Sequence of chain 1.A:
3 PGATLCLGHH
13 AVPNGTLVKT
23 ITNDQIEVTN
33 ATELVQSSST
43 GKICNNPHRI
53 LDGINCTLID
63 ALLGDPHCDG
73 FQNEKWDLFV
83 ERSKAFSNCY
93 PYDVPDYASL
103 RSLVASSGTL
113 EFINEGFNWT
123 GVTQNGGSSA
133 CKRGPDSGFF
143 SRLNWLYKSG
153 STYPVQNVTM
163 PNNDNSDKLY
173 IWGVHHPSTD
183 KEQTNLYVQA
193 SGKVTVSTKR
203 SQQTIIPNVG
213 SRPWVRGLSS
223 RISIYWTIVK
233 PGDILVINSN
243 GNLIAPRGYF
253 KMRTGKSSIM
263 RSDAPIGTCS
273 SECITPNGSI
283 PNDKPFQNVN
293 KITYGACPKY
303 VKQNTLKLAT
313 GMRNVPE

Sequence of chain 3.A:
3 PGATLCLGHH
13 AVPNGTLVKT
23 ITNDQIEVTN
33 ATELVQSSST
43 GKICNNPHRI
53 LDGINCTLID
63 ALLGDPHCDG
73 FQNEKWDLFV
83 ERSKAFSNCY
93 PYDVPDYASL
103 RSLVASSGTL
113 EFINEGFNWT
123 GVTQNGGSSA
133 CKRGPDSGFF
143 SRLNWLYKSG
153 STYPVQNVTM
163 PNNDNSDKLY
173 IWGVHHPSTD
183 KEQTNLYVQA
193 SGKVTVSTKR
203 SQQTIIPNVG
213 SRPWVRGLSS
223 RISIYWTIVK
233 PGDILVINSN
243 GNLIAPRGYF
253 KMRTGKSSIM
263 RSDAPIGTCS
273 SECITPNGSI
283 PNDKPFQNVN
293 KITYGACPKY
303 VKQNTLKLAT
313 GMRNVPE

This protein binds this small molecule.
Small molecule (SMILES): CC(=O)N[C@H]1[C@H](O[C@H]2[C@H](O)[C@@H](NC(C)=O)CO[C@@H]2CO)O[C@H](CO)[C@@H](O[C@@H]2O[C@H](CO[C@H]3O[C@H](CO)[C@@H](O)[C@H](O)[C@@H]3O)[C@@H](O)[C@H](O[C@H]3O[C@H](CO)[C@@H](O)[C@H](O)[C@@H]3O)[C@@H]2O)[C@@H]1O

Binding-site contacts:
Ligand atom O3 contacts residue TRP216 of chain 1.A at 3.9 Å.
Ligand atom C4 contacts residue ASN159 of chain 3.A at 4.2 Å.
Ligand atom O7 contacts residue ARG214 of chain 1.A at 4.0 Å.
Ligand atom C6 contacts residue TRP216 of chain 1.A at 4.4 Å (hydrophobic).
Ligand atom C2 contacts residue SER213 of chain 1.A at 4.0 Å.
Ligand atom C8 contacts residue ILE236 of chain 3.A at 4.0 Å (hydrophobic).
Ligand atom C7 contacts residue SER213 of chain 1.A at 4.0 Å.
Ligand atom C2 contacts residue TRP216 of chain 1.A at 4.2 Å (hydrophobic).
Ligand atom N2 contacts residue SER213 of chain 1.A at 3.2 Å (h-bond).
Ligand atom C8 contacts residue SER213 of chain 1.A at 4.1 Å.
Ligand atom C8 contacts residue VAL238 of chain 3.A at 4.4 Å (hydrophobic).
Ligand atom C6 contacts residue THR161 of chain 3.A at 3.1 Å.
Ligand atom C3 contacts residue SER213 of chain 1.A at 4.4 Å.
Ligand atom O5 contacts residue TRP216 of chain 1.A at 4.1 Å.
Ligand atom O7 contacts residue TRP216 of chain 1.A at 2.9 Å (h-bond).
Ligand atom C1 contacts residue TRP216 of chain 1.A at 4.0 Å (hydrophobic).
Ligand atom C7 contacts residue PRO215 of chain 1.A at 4.3 Å (hydrophobic).
Ligand atom C7 contacts residue ASN159 of chain 3.A at 3.5 Å.
Ligand atom O5 contacts residue THR161 of chain 3.A at 4.5 Å.
Ligand atom O6 contacts residue THR161 of chain 3.A at 3.1 Å (h-bond).
Ligand atom C5 contacts residue TRP216 of chain 1.A at 4.2 Å (hydrophobic).
Ligand atom C6 contacts residue TRP216 of chain 1.A at 4.2 Å (hydrophobic).
Ligand atom O7 contacts residue ASN159 of chain 3.A at 3.4 Å (h-bond).
Ligand atom O7 contacts residue PRO215 of chain 1.A at 3.5 Å.
Ligand atom O5 contacts residue TRP216 of chain 1.A at 4.4 Å.
Ligand atom C8 contacts residue THR161 of chain 3.A at 3.9 Å.
Ligand atom C4 contacts residue TRP216 of chain 1.A at 4.1 Å (hydrophobic).
Ligand atom C3 contacts residue ASN159 of chain 3.A at 3.8 Å.
Ligand atom N2 contacts residue ASN159 of chain 3.A at 3.0 Å (h-bond).
Ligand atom C8 contacts residue PRO215 of chain 1.A at 4.3 Å (hydrophobic).
Ligand atom C1 contacts residue ASN159 of chain 3.A at 1.4 Å.
Ligand atom C2 contacts residue ASN159 of chain 3.A at 2.5 Å.
Ligand atom C8 contacts residue THR181 of chain 1.A at 4.3 Å.
Ligand atom C8 contacts residue TRP216 of chain 1.A at 4.5 Å (hydrophobic).
Ligand atom C5 contacts residue ASN159 of chain 3.A at 3.6 Å.
Ligand atom C5 contacts residue THR161 of chain 3.A at 4.4 Å.
Ligand atom C1 contacts residue SER213 of chain 1.A at 3.9 Å.
Ligand atom O5 contacts residue ASN159 of chain 3.A at 2.4 Å (h-bond).
Ligand atom C7 contacts residue TRP216 of chain 1.A at 3.9 Å (hydrophobic).